Binding-site contacts:
Ligand atom O5 contacts residue ASN200 of chain 1.A at 3.9 Å.
Ligand atom O6 contacts residue ASN200 of chain 1.A at 3.7 Å.
Ligand atom N2 contacts residue ASN212 of chain 1.A at 2.9 Å (h-bond).
Ligand atom O6 contacts residue GLU53 of chain 1.A at 4.0 Å.
Ligand atom C7 contacts residue ASN212 of chain 1.A at 3.6 Å.
Ligand atom C4 contacts residue ASN212 of chain 1.A at 4.2 Å.
Ligand atom C1 contacts residue ASN212 of chain 1.A at 1.4 Å.
Ligand atom C3 contacts residue ASN212 of chain 1.A at 3.8 Å.
Ligand atom C7 contacts residue GLU53 of chain 1.A at 4.5 Å.
Ligand atom O5 contacts residue ASN212 of chain 1.A at 2.4 Å (h-bond).
Ligand atom C5 contacts residue ASN212 of chain 1.A at 3.7 Å.
Ligand atom C2 contacts residue ASN212 of chain 1.A at 2.5 Å.
Ligand atom O7 contacts residue ASN212 of chain 1.A at 4.0 Å.
Ligand atom C6 contacts residue GLU53 of chain 1.A at 3.8 Å.
Ligand atom C8 contacts residue GLU53 of chain 1.A at 3.3 Å.

This small molecule binds to this protein.
Small molecule (SMILES): CC(=O)N[C@H]1[C@H](O[C@H]2[C@H](O)[C@@H](NC(C)=O)CO[C@@H]2CO)O[C@H](CO)[C@@H](O[C@@H]2O[C@H](CO)[C@@H](O)[C@H](O)[C@@H]2O)[C@@H]1O

Sequence of chain 1.A:
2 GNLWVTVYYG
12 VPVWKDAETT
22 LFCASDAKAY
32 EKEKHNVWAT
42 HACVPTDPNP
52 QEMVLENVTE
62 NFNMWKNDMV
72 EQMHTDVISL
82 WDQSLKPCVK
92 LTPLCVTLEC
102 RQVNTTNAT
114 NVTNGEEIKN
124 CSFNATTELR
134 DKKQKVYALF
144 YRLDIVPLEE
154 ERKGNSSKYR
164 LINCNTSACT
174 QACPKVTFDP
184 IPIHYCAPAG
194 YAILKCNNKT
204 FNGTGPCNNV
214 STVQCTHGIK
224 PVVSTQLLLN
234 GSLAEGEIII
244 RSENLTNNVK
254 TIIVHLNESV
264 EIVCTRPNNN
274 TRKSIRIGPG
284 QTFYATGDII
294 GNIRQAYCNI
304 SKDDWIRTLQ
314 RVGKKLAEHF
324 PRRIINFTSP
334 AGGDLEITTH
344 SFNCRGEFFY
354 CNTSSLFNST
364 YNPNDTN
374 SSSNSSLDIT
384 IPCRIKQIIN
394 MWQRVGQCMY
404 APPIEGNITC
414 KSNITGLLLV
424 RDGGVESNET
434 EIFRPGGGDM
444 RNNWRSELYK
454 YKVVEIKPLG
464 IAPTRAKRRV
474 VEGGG